Binding-site contacts:
Ligand atom C5 contacts residue ASN1074 of chain 1.B at 4.5 Å.
Ligand atom O5 contacts residue ASN1074 of chain 1.B at 3.1 Å (h-bond).
Ligand atom C2 contacts residue ASN1074 of chain 1.B at 3.0 Å.
Ligand atom O7 contacts residue ASN1074 of chain 1.B at 3.9 Å.
Ligand atom C3 contacts residue ASN1074 of chain 1.B at 4.4 Å.
Ligand atom C8 contacts residue GLU1072 of chain 1.B at 4.1 Å.
Ligand atom C5 contacts residue ALA706 of chain 1.B at 4.4 Å (hydrophobic).
Ligand atom N2 contacts residue ASN1074 of chain 1.B at 2.6 Å (h-bond).
Ligand atom C7 contacts residue ASN1074 of chain 1.B at 3.2 Å.
Ligand atom C1 contacts residue ASN1074 of chain 1.B at 2.5 Å.
Ligand atom C8 contacts residue ASN1074 of chain 1.B at 3.7 Å.

This small molecule binds to this protein.
Small molecule (SMILES): CC(=O)N[C@@H]1[C@@H](O)[C@H](O)[C@@H](CO)O[C@H]1O

Sequence of chain 1.B:
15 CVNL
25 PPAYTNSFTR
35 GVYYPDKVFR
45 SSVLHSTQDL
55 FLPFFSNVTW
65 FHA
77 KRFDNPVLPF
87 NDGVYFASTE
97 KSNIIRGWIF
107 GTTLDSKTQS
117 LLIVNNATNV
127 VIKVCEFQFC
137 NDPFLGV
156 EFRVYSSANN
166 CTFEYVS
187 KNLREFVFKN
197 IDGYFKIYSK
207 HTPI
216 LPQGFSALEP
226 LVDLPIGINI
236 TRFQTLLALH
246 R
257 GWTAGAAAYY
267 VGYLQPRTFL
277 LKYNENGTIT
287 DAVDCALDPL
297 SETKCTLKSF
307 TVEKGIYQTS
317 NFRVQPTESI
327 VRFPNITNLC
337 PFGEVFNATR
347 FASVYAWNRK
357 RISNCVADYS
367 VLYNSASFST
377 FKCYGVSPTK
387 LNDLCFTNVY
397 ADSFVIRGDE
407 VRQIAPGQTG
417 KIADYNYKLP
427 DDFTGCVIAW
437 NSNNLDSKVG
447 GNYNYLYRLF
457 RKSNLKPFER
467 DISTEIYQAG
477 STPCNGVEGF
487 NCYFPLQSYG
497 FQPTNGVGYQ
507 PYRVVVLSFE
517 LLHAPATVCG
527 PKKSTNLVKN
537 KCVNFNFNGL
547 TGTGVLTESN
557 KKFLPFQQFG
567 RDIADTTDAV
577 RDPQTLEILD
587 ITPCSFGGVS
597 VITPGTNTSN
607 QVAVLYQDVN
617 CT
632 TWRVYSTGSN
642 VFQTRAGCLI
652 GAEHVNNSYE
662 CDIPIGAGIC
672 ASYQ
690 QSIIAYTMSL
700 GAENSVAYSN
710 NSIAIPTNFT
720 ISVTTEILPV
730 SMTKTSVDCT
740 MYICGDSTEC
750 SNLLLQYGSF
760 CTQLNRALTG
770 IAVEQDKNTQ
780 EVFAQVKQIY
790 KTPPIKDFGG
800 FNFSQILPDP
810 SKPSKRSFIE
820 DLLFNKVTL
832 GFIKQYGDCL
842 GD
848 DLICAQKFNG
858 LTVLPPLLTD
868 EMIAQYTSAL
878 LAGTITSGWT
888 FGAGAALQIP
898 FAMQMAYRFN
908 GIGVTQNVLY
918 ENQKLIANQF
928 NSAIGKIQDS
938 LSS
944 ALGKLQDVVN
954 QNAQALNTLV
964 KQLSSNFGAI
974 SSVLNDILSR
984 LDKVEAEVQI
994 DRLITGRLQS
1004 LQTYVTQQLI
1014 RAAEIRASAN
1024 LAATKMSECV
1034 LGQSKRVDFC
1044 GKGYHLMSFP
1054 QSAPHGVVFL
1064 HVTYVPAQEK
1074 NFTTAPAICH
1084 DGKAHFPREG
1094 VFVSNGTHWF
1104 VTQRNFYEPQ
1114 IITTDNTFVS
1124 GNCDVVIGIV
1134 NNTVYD